Sequence of chain 1.A:
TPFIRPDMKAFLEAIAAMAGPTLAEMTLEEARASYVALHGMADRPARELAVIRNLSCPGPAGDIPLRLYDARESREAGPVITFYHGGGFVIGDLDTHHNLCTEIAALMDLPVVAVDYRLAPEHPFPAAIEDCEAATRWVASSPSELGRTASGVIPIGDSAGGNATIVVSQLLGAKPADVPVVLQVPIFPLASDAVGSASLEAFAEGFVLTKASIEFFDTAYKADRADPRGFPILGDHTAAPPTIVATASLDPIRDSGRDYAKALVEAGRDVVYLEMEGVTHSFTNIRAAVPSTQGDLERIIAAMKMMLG

This protein binds this small molecule.
Small molecule (SMILES): CCCCCC(=O)Oc1ccc([N+](=O)[O-])cc1

Binding-site contacts:
Ligand atom OAC contacts residue LEU193 of chain 1.A at 3.8 Å.
Ligand atom OAA contacts residue TYR38 of chain 1.A at 3.8 Å.
Ligand atom CAL contacts residue SER162 of chain 1.A at 2.6 Å.
Ligand atom CAL contacts residue GLY91 of chain 1.A at 3.6 Å.
Ligand atom NAE contacts residue SER162 of chain 1.A at 3.8 Å.
Ligand atom CAN contacts residue SER162 of chain 1.A at 2.5 Å.
Ligand atom CAG contacts residue PHE220 of chain 1.A at 3.8 Å (hydrophobic).
Ligand atom CAN contacts residue GLY90 of chain 1.A at 3.2 Å.
Ligand atom CAM contacts residue PHE220 of chain 1.A at 4.0 Å (hydrophobic).
Ligand atom CAQ contacts residue ALA163 of chain 1.A at 3.1 Å (hydrophobic).
Ligand atom CAI contacts residue GLY90 of chain 1.A at 4.0 Å.
Ligand atom CAO contacts residue SER162 of chain 1.A at 2.8 Å.
Ligand atom CAK contacts residue TYR38 of chain 1.A at 3.8 Å (hydrophobic).
Ligand atom CAN contacts residue GLY91 of chain 1.A at 2.8 Å.
Ligand atom CAI contacts residue PHE220 of chain 1.A at 3.8 Å (hydrophobic).
Ligand atom CAP contacts residue PHE220 of chain 1.A at 4.1 Å (hydrophobic).
Ligand atom CAP contacts residue LEU212 of chain 1.A at 3.5 Å (hydrophobic).
Ligand atom CAM contacts residue HIS284 of chain 1.A at 3.0 Å.
Ligand atom OAA contacts residue GLY90 of chain 1.A at 3.1 Å (h-bond).
Ligand atom OAB contacts residue SER285 of chain 1.A at 3.4 Å (h-bond).
Ligand atom OAA contacts residue HIS284 of chain 1.A at 3.5 Å (h-bond).
Ligand atom CAM contacts residue LEU212 of chain 1.A at 3.6 Å (hydrophobic).
Ligand atom CAP contacts residue SER162 of chain 1.A at 2.9 Å.
Ligand atom CAN contacts residue ALA163 of chain 1.A at 3.3 Å (hydrophobic).
Ligand atom OAA contacts residue GLY89 of chain 1.A at 4.0 Å.
Ligand atom CAL contacts residue HIS284 of chain 1.A at 3.4 Å.
Ligand atom CAL contacts residue GLY90 of chain 1.A at 3.5 Å.
Ligand atom CAK contacts residue GLY90 of chain 1.A at 4.1 Å.
Ligand atom CAM contacts residue SER162 of chain 1.A at 2.7 Å.
Ligand atom CAP contacts residue HIS284 of chain 1.A at 3.8 Å.
Ligand atom CAK contacts residue HIS284 of chain 1.A at 3.6 Å.
Ligand atom CAI contacts residue TYR38 of chain 1.A at 3.6 Å (hydrophobic).
Ligand atom CAQ contacts residue GLY91 of chain 1.A at 3.1 Å.
Ligand atom OAA contacts residue SER162 of chain 1.A at 3.5 Å (h-bond).
Ligand atom CAQ contacts residue SER162 of chain 1.A at 2.6 Å.
Ligand atom CAH contacts residue VAL211 of chain 1.A at 3.4 Å (hydrophobic).
Ligand atom OAB contacts residue HIS284 of chain 1.A at 3.0 Å.
Ligand atom CAO contacts residue GLY91 of chain 1.A at 4.0 Å.
Ligand atom CAF contacts residue TYR38 of chain 1.A at 4.1 Å (hydrophobic).
Ligand atom CAG contacts residue LEU212 of chain 1.A at 3.9 Å (hydrophobic).